Binding-site contacts:
Ligand atom C1 contacts residue ASN603 of chain 1.A at 1.4 Å.
Ligand atom O5 contacts residue ASN603 of chain 1.A at 2.4 Å (h-bond).
Ligand atom N2 contacts residue ASN603 of chain 1.A at 3.0 Å (h-bond).
Ligand atom C5 contacts residue ASN603 of chain 1.A at 3.7 Å.
Ligand atom C7 contacts residue ASN603 of chain 1.A at 4.0 Å.
Ligand atom C3 contacts residue ASN603 of chain 1.A at 3.9 Å.
Ligand atom C2 contacts residue ASN603 of chain 1.A at 2.5 Å.
Ligand atom C4 contacts residue ASN603 of chain 1.A at 4.3 Å.

A protein and the small-molecule ligand that binds it are described below.
Small molecule (SMILES): CC(=O)N[C@@H]1[C@@H](O)[C@H](O)[C@@H](CO)O[C@H]1O

Sequence of chain 1.A:
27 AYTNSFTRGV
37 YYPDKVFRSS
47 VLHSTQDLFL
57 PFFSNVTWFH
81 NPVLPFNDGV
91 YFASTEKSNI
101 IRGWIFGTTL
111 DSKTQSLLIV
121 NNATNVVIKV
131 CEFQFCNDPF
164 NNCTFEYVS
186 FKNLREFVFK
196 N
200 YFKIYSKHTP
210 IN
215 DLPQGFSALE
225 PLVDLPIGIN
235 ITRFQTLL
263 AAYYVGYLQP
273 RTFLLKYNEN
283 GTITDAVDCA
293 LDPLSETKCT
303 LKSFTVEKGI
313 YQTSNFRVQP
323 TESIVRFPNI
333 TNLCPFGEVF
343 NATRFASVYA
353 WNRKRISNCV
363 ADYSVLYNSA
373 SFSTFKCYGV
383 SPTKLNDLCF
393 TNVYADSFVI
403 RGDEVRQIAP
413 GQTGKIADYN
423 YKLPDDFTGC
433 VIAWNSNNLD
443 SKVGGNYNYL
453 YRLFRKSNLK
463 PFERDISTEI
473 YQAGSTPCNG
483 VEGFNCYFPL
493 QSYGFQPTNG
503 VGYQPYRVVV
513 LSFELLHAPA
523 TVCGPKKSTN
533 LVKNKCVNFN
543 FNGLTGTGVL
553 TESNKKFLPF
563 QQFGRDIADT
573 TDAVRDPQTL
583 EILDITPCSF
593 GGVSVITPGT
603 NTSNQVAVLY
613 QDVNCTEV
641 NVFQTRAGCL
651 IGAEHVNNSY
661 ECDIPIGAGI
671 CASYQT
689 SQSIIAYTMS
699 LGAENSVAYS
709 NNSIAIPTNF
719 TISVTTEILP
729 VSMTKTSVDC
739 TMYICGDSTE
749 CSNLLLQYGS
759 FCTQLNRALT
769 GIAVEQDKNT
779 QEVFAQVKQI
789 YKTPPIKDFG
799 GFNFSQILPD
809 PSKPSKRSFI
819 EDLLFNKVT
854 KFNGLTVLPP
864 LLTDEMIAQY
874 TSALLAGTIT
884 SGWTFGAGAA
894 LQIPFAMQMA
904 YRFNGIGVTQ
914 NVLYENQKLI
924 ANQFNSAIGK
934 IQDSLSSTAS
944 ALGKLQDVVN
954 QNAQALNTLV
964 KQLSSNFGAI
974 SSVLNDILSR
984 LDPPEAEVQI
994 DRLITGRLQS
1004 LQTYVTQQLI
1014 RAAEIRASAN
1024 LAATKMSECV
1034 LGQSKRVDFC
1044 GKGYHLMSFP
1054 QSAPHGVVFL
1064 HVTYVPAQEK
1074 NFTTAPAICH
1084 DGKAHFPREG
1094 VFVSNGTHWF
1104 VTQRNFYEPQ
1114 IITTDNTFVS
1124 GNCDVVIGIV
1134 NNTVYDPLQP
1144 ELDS